Binding-site contacts:
Ligand atom C6 contacts residue ASN169 of chain 1.A at 2.9 Å.
Ligand atom C4 contacts residue ASN169 of chain 1.A at 3.8 Å.
Ligand atom O7 contacts residue ASN169 of chain 1.A at 4.1 Å.
Ligand atom O5 contacts residue ASN169 of chain 1.A at 2.2 Å (h-bond).
Ligand atom C3 contacts residue ASN169 of chain 1.A at 3.6 Å.
Ligand atom O6 contacts residue ASN169 of chain 1.A at 3.4 Å (h-bond).
Ligand atom C5 contacts residue ASN169 of chain 1.A at 3.0 Å.
Ligand atom C1 contacts residue ASN169 of chain 1.A at 1.4 Å.
Ligand atom C2 contacts residue ASN169 of chain 1.A at 2.5 Å.
Ligand atom N2 contacts residue ASN169 of chain 1.A at 3.5 Å (h-bond).
Ligand atom C7 contacts residue ASN169 of chain 1.A at 4.2 Å.

This small molecule binds to this protein.
Small molecule (SMILES): CC(=O)N[C@@H]1[C@@H](O)[C@H](O)[C@@H](CO)O[C@H]1O

Sequence of chain 1.A:
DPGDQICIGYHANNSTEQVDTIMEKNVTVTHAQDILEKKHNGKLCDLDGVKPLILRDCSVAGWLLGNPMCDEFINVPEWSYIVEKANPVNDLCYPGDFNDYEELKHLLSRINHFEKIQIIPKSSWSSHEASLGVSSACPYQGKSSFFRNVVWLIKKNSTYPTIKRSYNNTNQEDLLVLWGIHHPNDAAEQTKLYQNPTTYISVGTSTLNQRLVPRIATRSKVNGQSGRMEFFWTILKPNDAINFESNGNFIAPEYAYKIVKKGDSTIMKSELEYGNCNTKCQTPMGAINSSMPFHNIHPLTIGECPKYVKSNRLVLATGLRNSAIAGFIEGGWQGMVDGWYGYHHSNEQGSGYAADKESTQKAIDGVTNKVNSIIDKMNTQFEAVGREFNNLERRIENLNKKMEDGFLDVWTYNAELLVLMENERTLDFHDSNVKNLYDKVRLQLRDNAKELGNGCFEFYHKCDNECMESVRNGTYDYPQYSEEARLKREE